Binding-site contacts:
Ligand atom C2 contacts residue ASN267 of chain 1.A at 2.5 Å.
Ligand atom C8 contacts residue TYR302 of chain 1.A at 3.6 Å (hydrophobic).
Ligand atom C8 contacts residue SER266 of chain 1.A at 3.7 Å.
Ligand atom C8 contacts residue LYS265 of chain 1.A at 3.9 Å.
Ligand atom C8 contacts residue THR350 of chain 1.A at 3.8 Å.
Ligand atom C1 contacts residue TYR302 of chain 1.A at 4.2 Å (hydrophobic).
Ligand atom C5 contacts residue GLN348 of chain 1.A at 3.9 Å.
Ligand atom C6 contacts residue GLN348 of chain 1.A at 3.2 Å.
Ligand atom C7 contacts residue ASN267 of chain 1.A at 3.5 Å.
Ligand atom C8 contacts residue ARG306 of chain 1.A at 4.3 Å.
Ligand atom O5 contacts residue GLN348 of chain 1.A at 3.4 Å (h-bond).
Ligand atom C4 contacts residue ASN267 of chain 1.A at 4.2 Å.
Ligand atom C3 contacts residue ASN267 of chain 1.A at 3.8 Å.
Ligand atom O7 contacts residue LYS265 of chain 1.A at 4.2 Å.
Ligand atom C1 contacts residue GLN348 of chain 1.A at 4.4 Å.
Ligand atom C8 contacts residue ASN305 of chain 1.A at 3.2 Å.
Ligand atom N2 contacts residue ASN305 of chain 1.A at 3.3 Å (h-bond).
Ligand atom O6 contacts residue GLN348 of chain 1.A at 2.6 Å (h-bond).
Ligand atom O5 contacts residue TYR302 of chain 1.A at 4.0 Å.
Ligand atom C7 contacts residue TYR302 of chain 1.A at 4.3 Å (hydrophobic).
Ligand atom N2 contacts residue THR350 of chain 1.A at 4.5 Å.
Ligand atom C7 contacts residue ASN305 of chain 1.A at 3.8 Å.
Ligand atom N2 contacts residue ASN267 of chain 1.A at 3.0 Å (h-bond).
Ligand atom O5 contacts residue ASN267 of chain 1.A at 2.3 Å (h-bond).
Ligand atom C6 contacts residue ASN305 of chain 1.A at 4.1 Å.
Ligand atom C5 contacts residue ASN267 of chain 1.A at 3.6 Å.
Ligand atom O7 contacts residue TYR302 of chain 1.A at 4.3 Å.
Ligand atom C1 contacts residue ASN267 of chain 1.A at 1.4 Å.
Ligand atom C8 contacts residue LEU264 of chain 1.A at 3.6 Å (hydrophobic).
Ligand atom C2 contacts residue ASN305 of chain 1.A at 4.5 Å.
Ligand atom O6 contacts residue ASN305 of chain 1.A at 3.0 Å (h-bond).
Ligand atom C5 contacts residue TYR302 of chain 1.A at 3.7 Å (hydrophobic).
Ligand atom C7 contacts residue SER266 of chain 1.A at 4.3 Å.
Ligand atom C8 contacts residue THR307 of chain 1.A at 3.6 Å.
Ligand atom O7 contacts residue ASN267 of chain 1.A at 3.6 Å.
Ligand atom O7 contacts residue SER266 of chain 1.A at 4.2 Å.
Ligand atom C6 contacts residue TYR302 of chain 1.A at 3.8 Å (hydrophobic).

Sequence of chain 1.A:
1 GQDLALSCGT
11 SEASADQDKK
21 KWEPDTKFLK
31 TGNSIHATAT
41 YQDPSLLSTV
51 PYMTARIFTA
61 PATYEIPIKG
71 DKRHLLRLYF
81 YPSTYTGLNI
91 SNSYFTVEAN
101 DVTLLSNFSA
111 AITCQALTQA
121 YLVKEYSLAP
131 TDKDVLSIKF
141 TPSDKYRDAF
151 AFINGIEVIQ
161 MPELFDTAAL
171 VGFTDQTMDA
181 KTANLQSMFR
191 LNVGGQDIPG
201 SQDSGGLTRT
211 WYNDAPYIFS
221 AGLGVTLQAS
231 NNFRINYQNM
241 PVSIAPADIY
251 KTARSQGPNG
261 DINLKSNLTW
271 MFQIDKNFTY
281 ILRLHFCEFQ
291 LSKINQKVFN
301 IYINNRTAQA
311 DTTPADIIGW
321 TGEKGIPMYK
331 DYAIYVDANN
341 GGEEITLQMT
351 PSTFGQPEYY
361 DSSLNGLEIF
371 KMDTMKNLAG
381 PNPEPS

A small-molecule ligand and the protein it binds are described below.
Small molecule (SMILES): CC(=O)N[C@H]1[C@H](O[C@H]2[C@H](O)[C@@H](NC(C)=O)CO[C@@H]2CO)O[C@H](CO)[C@@H](O)[C@@H]1O